Sequence of chain 1.B:
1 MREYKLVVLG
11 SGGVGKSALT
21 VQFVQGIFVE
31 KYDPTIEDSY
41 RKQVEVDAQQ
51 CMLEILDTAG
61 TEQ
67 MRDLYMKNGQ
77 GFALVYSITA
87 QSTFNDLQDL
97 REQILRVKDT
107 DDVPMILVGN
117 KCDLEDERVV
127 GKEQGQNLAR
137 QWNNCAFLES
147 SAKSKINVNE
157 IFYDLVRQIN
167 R

Binding-site contacts:
Ligand atom PG contacts residue MG1 of chain 1.D at 3.2 Å.
Ligand atom O4' contacts residue LYS117 of chain 1.B at 3.3 Å (salt-bridge).
Ligand atom O6 contacts residue LYS117 of chain 1.B at 3.5 Å.
Ligand atom O2B contacts residue GLY15 of chain 1.B at 3.3 Å (h-bond).
Ligand atom N3B contacts residue MG1 of chain 1.D at 3.5 Å.
Ligand atom O2' contacts residue VAL29 of chain 1.B at 2.9 Å (h-bond).
Ligand atom O3' contacts residue LYS31 of chain 1.B at 3.5 Å (salt-bridge).
Ligand atom O6 contacts residue SER147 of chain 1.B at 3.4 Å (h-bond).
Ligand atom N1 contacts residue ASP119 of chain 1.B at 2.7 Å (salt-bridge).
Ligand atom O2B contacts residue VAL14 of chain 1.B at 3.6 Å (h-bond).
Ligand atom O1B contacts residue SER17 of chain 1.B at 2.9 Å (h-bond).
Ligand atom O2G contacts residue GLY60 of chain 1.B at 3.2 Å (h-bond).
Ligand atom O2' contacts residue GLU30 of chain 1.B at 3.0 Å (salt-bridge).
Ligand atom O2B contacts residue LYS16 of chain 1.B at 2.8 Å (salt-bridge).
Ligand atom N2 contacts residue ASP119 of chain 1.B at 2.8 Å (salt-bridge).
Ligand atom O3A contacts residue GLY15 of chain 1.B at 2.9 Å (h-bond).
Ligand atom C2 contacts residue ASP119 of chain 1.B at 3.5 Å.
Ligand atom C6 contacts residue ASP119 of chain 1.B at 3.3 Å.
Ligand atom O2A contacts residue TYR32 of chain 1.B at 3.6 Å.
Ligand atom N3B contacts residue GLY13 of chain 1.B at 3.1 Å (h-bond).
Ligand atom C8 contacts residue ALA18 of chain 1.B at 3.5 Å (hydrophobic).
Ligand atom C3' contacts residue LYS31 of chain 1.B at 3.3 Å.
Ligand atom N7 contacts residue ASN116 of chain 1.B at 3.2 Å (h-bond).
Ligand atom O1A contacts residue SER17 of chain 1.B at 3.3 Å (h-bond).
Ligand atom PB contacts residue LYS16 of chain 1.B at 3.5 Å.
Ligand atom O1A contacts residue ALA18 of chain 1.B at 2.8 Å (h-bond).
Ligand atom PB contacts residue MG1 of chain 1.D at 3.3 Å.
Ligand atom O1G contacts residue MG1 of chain 1.D at 2.1 Å.
Ligand atom O2G contacts residue GLY12 of chain 1.B at 3.5 Å.
Ligand atom O3' contacts residue GLU30 of chain 1.B at 3.1 Å (salt-bridge).
Ligand atom O1B contacts residue MG1 of chain 1.D at 2.1 Å.
Ligand atom O1A contacts residue GLY15 of chain 1.B at 3.2 Å.
Ligand atom O2G contacts residue LYS16 of chain 1.B at 2.6 Å (salt-bridge).
Ligand atom O6 contacts residue LYS149 of chain 1.B at 3.5 Å (salt-bridge).
Ligand atom O1B contacts residue LYS16 of chain 1.B at 3.5 Å (salt-bridge).
Ligand atom O3G contacts residue TYR32 of chain 1.B at 3.5 Å (h-bond).
Ligand atom N2 contacts residue LEU120 of chain 1.B at 3.5 Å.
Ligand atom O1G contacts residue THR35 of chain 1.B at 3.0 Å (h-bond).
Ligand atom O6 contacts residue ASP119 of chain 1.B at 3.1 Å (salt-bridge).
Ligand atom O6 contacts residue ALA148 of chain 1.B at 2.9 Å (h-bond).

The small molecule below binds the protein below.
Small molecule (SMILES): Nc1nc2c(ncn2[C@@H]2O[C@H](CO[P](=O)(O)O[P](=O)(O)NP(=O)(O)O)[C@@H](O)[C@H]2O)c(=O)[nH]1